Sequence of chain 1.B:
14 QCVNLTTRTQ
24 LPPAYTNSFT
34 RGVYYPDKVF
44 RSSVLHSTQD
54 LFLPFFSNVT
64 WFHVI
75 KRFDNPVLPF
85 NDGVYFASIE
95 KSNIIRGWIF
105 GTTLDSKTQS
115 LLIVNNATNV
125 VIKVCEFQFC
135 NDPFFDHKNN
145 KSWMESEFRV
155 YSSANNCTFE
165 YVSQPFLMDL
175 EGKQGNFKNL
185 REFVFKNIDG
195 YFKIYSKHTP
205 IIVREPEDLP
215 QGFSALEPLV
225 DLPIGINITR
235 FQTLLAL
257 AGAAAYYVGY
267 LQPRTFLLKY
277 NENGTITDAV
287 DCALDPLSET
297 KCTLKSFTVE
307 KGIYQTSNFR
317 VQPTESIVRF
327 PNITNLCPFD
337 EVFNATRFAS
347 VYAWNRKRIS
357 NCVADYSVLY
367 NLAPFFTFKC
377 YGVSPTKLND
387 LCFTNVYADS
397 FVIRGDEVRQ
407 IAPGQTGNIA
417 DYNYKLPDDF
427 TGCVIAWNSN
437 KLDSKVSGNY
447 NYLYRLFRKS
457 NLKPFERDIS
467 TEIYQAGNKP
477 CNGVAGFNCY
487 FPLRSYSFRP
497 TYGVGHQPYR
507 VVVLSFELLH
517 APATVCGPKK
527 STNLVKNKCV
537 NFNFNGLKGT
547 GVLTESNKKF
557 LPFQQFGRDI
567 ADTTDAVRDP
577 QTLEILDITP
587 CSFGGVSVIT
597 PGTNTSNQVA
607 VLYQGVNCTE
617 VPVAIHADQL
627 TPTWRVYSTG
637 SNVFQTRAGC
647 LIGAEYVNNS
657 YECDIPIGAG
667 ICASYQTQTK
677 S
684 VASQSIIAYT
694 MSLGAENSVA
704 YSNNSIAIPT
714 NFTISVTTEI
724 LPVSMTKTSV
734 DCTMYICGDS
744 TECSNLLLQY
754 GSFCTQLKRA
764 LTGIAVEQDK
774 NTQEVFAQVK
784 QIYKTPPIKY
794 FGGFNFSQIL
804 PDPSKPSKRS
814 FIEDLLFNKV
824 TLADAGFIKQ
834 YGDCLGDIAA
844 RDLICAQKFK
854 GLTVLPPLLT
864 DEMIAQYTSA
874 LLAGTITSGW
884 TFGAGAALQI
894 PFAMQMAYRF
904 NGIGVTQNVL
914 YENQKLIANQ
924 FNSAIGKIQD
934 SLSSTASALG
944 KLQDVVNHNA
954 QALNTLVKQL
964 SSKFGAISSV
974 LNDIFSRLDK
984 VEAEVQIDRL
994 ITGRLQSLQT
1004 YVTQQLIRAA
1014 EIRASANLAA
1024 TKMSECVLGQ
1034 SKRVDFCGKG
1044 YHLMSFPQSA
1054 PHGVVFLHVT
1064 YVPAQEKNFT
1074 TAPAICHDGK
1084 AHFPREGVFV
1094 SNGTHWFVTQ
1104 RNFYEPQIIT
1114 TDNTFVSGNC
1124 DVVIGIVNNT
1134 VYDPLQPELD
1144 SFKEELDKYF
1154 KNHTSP

A small-molecule ligand and the protein it binds are described below.
Small molecule (SMILES): CC(=O)N[C@H]1[C@H](O[C@H]2[C@H](O)[C@@H](NC(C)=O)CO[C@@H]2CO)O[C@H](CO)[C@@H](O)[C@@H]1O

Sequence of chain 1.C:
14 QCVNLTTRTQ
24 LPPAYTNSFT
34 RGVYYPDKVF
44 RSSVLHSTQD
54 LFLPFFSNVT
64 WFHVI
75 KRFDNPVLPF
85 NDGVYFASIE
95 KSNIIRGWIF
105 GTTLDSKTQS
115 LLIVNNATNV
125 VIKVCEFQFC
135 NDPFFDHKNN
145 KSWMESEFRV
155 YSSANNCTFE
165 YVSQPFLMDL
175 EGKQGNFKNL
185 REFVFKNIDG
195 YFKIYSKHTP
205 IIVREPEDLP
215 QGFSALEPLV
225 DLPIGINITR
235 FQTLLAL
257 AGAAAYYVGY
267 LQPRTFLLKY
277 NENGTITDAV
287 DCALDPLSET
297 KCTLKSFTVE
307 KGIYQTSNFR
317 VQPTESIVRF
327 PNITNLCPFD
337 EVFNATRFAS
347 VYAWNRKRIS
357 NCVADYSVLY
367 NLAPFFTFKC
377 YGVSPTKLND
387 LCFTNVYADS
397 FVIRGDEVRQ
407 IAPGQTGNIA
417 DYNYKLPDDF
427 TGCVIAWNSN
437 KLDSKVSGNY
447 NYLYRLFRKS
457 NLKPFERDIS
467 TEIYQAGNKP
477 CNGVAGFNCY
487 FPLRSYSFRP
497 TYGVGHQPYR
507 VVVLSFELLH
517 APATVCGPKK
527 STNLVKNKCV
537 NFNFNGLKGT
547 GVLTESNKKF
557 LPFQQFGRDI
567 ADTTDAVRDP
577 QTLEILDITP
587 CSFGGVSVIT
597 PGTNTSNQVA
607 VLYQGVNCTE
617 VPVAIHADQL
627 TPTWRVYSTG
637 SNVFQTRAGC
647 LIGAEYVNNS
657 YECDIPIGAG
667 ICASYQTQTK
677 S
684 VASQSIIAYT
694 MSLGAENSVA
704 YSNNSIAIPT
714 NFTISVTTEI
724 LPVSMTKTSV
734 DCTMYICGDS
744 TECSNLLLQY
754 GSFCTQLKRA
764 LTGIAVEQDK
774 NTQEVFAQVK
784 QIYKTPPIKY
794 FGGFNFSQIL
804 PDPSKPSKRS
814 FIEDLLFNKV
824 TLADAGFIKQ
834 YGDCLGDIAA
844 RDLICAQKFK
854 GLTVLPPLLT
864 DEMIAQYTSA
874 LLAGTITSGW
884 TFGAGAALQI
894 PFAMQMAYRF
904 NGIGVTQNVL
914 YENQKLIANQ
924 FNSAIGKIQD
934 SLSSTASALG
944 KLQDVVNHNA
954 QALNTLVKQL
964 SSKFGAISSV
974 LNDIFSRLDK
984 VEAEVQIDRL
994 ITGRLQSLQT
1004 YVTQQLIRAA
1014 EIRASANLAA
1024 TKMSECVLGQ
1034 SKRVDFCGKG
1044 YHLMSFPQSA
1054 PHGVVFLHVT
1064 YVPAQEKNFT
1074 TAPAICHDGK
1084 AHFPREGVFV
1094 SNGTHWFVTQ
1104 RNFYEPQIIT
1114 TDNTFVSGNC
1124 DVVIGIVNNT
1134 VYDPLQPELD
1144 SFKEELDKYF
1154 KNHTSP

Binding-site contacts:
Ligand atom C1 contacts residue ASN613 of chain 1.B at 1.4 Å.
Ligand atom O7 contacts residue GLN833 of chain 1.C at 2.8 Å (h-bond).
Ligand atom C4 contacts residue ASN613 of chain 1.B at 4.2 Å.
Ligand atom O6 contacts residue THR615 of chain 1.B at 4.1 Å.
Ligand atom C5 contacts residue ASN613 of chain 1.B at 3.6 Å.
Ligand atom O5 contacts residue THR615 of chain 1.B at 3.5 Å (h-bond).
Ligand atom C8 contacts residue ASN613 of chain 1.B at 3.7 Å.
Ligand atom C1 contacts residue THR615 of chain 1.B at 3.4 Å.
Ligand atom O3 contacts residue GLN833 of chain 1.C at 3.6 Å (h-bond).
Ligand atom N2 contacts residue ASN613 of chain 1.B at 2.9 Å (h-bond).
Ligand atom C7 contacts residue ASN613 of chain 1.B at 3.3 Å.
Ligand atom C2 contacts residue ASN613 of chain 1.B at 2.4 Å.
Ligand atom C4 contacts residue GLN833 of chain 1.C at 3.8 Å.
Ligand atom C7 contacts residue GLN833 of chain 1.C at 3.6 Å.
Ligand atom C5 contacts residue THR615 of chain 1.B at 4.0 Å.
Ligand atom C8 contacts residue GLN641 of chain 1.B at 3.3 Å.
Ligand atom C3 contacts residue GLN833 of chain 1.C at 3.6 Å.
Ligand atom C2 contacts residue GLN833 of chain 1.C at 3.0 Å.
Ligand atom C7 contacts residue GLN641 of chain 1.B at 4.2 Å.
Ligand atom C1 contacts residue GLN833 of chain 1.C at 3.9 Å.
Ligand atom O5 contacts residue ASN613 of chain 1.B at 2.3 Å (h-bond).
Ligand atom N2 contacts residue GLN833 of chain 1.C at 3.7 Å.
Ligand atom O5 contacts residue GLN833 of chain 1.C at 4.0 Å.
Ligand atom C3 contacts residue ASN613 of chain 1.B at 3.8 Å.
Ligand atom O7 contacts residue ASN613 of chain 1.B at 3.5 Å (h-bond).